This small molecule binds to this protein.
Small molecule (SMILES): CC(=O)N[C@H]1[C@H](O[C@H]2[C@H](O)[C@@H](NC(C)=O)CO[C@@H]2CO)O[C@H](CO)[C@@H](O)[C@@H]1O

Binding-site contacts:
Ligand atom C6 contacts residue TYR380 of chain 1.B at 3.9 Å (hydrophobic).
Ligand atom N2 contacts residue ASN386 of chain 1.B at 2.9 Å (h-bond).
Ligand atom C5 contacts residue TYR380 of chain 1.B at 4.0 Å (hydrophobic).
Ligand atom C8 contacts residue ASN386 of chain 1.B at 4.4 Å.
Ligand atom O5 contacts residue TYR380 of chain 1.B at 3.3 Å.
Ligand atom C1 contacts residue GLY384 of chain 1.B at 4.0 Å.
Ligand atom O6 contacts residue TYR380 of chain 1.B at 3.7 Å.
Ligand atom C1 contacts residue ASN386 of chain 1.B at 1.4 Å.
Ligand atom C3 contacts residue ASN386 of chain 1.B at 3.8 Å.
Ligand atom C4 contacts residue ASN386 of chain 1.B at 4.3 Å.
Ligand atom C2 contacts residue GLY384 of chain 1.B at 4.2 Å.
Ligand atom C5 contacts residue ASN386 of chain 1.B at 3.6 Å.
Ligand atom C7 contacts residue ASN386 of chain 1.B at 3.3 Å.
Ligand atom C7 contacts residue GLY384 of chain 1.B at 3.7 Å.
Ligand atom C1 contacts residue TYR380 of chain 1.B at 4.1 Å (hydrophobic).
Ligand atom C2 contacts residue ASN386 of chain 1.B at 2.5 Å.
Ligand atom O7 contacts residue ASN386 of chain 1.B at 3.3 Å (h-bond).
Ligand atom O5 contacts residue ASN386 of chain 1.B at 2.4 Å (h-bond).
Ligand atom N2 contacts residue GLY384 of chain 1.B at 3.2 Å (h-bond).
Ligand atom C8 contacts residue GLY384 of chain 1.B at 3.5 Å.

Sequence of chain 1.B:
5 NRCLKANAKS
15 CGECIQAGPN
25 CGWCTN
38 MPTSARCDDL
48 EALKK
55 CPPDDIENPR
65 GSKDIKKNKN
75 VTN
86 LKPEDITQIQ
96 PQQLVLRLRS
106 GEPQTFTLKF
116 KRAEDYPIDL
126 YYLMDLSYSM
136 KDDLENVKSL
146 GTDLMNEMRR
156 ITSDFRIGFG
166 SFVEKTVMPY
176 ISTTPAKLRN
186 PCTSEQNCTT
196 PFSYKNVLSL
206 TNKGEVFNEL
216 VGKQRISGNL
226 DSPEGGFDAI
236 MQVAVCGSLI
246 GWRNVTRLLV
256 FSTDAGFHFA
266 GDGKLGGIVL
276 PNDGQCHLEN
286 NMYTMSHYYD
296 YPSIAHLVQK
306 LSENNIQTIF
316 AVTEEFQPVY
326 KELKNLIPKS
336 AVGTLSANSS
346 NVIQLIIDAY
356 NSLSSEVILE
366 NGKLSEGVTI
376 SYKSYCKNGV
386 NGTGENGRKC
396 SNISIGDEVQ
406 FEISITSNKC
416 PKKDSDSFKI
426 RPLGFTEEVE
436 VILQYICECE